Sequence of chain 1.B:
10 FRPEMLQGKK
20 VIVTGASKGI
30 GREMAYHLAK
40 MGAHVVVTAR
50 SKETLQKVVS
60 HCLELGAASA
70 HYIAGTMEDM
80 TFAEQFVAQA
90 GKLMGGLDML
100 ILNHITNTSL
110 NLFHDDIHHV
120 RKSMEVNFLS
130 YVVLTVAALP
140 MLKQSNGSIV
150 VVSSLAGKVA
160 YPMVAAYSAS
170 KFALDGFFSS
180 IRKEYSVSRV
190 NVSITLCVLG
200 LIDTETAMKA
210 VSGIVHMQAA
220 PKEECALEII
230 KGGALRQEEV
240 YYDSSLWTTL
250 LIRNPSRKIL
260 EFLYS

Binding-site contacts:
Ligand atom C4 contacts residue TYR166 of chain 1.B at 3.6 Å (hydrophobic).
Ligand atom C7 contacts residue TYR166 of chain 1.B at 3.5 Å (hydrophobic).
Ligand atom O contacts residue TYR160 of chain 1.B at 4.3 Å.
Ligand atom C12 contacts residue THR107 of chain 1.B at 3.9 Å.
Ligand atom N17 contacts residue SER153 of chain 1.B at 4.2 Å.
Ligand atom C3 contacts residue VAL163 of chain 1.B at 4.0 Å (hydrophobic).
Ligand atom C12 contacts residue ALA209 of chain 1.B at 3.8 Å (hydrophobic).
Ligand atom N17 contacts residue TYR166 of chain 1.B at 2.7 Å (h-bond).
Ligand atom C6 contacts residue GLY199 of chain 1.B at 3.9 Å.
Ligand atom C7 contacts residue NDP1 of chain 1.G at 4.1 Å.
Ligand atom C5 contacts residue TYR160 of chain 1.B at 3.9 Å (hydrophobic).
Ligand atom O contacts residue ALA155 of chain 1.B at 3.0 Å (h-bond).
Ligand atom C9 contacts residue NDP1 of chain 1.G at 3.7 Å.
Ligand atom C2 contacts residue SER153 of chain 1.B at 4.0 Å.
Ligand atom N contacts residue NDP1 of chain 1.G at 3.6 Å.
Ligand atom C6 contacts residue MET216 of chain 1.B at 4.3 Å (hydrophobic).
Ligand atom O contacts residue LEU154 of chain 1.B at 3.2 Å.
Ligand atom O contacts residue SER153 of chain 1.B at 3.8 Å.
Ligand atom C14 contacts residue ILE104 of chain 1.B at 3.5 Å (hydrophobic).
Ligand atom C8 contacts residue TYR166 of chain 1.B at 3.6 Å (hydrophobic).
Ligand atom C9 contacts residue TYR166 of chain 1.B at 3.5 Å (hydrophobic).
Ligand atom N contacts residue ALA155 of chain 1.B at 4.0 Å.
Ligand atom C12 contacts residue ALA206 of chain 1.B at 4.2 Å (hydrophobic).
Ligand atom N contacts residue TYR166 of chain 1.B at 3.5 Å.
Ligand atom S contacts residue NDP1 of chain 1.G at 4.2 Å.
Ligand atom N17 contacts residue NDP1 of chain 1.G at 3.6 Å.
Ligand atom C15 contacts residue VAL163 of chain 1.B at 3.8 Å (hydrophobic).
Ligand atom C3 contacts residue TYR160 of chain 1.B at 3.9 Å (hydrophobic).
Ligand atom C11 contacts residue THR107 of chain 1.B at 3.6 Å.
Ligand atom C13 contacts residue ALA206 of chain 1.B at 4.2 Å (hydrophobic).
Ligand atom C12 contacts residue THR205 of chain 1.B at 4.2 Å.
Ligand atom C6 contacts residue LEU200 of chain 1.B at 3.5 Å (hydrophobic).
Ligand atom C10 contacts residue LEU109 of chain 1.B at 3.9 Å (hydrophobic).
Ligand atom C2 contacts residue ALA155 of chain 1.B at 3.9 Å (hydrophobic).
Ligand atom N contacts residue SER153 of chain 1.B at 3.3 Å.
Ligand atom O contacts residue LEU198 of chain 1.B at 4.0 Å.
Ligand atom C4 contacts residue NDP1 of chain 1.G at 3.6 Å.
Ligand atom C13 contacts residue THR205 of chain 1.B at 3.8 Å.
Ligand atom C15 contacts residue TYR160 of chain 1.B at 3.8 Å (hydrophobic).
Ligand atom C4 contacts residue SER153 of chain 1.B at 4.2 Å.

The protein below binds the small molecule below.
Small molecule (SMILES): CCC[C@]1(C)SC(NC2CCCCCCC2)=NC1=O